Binding-site contacts:
Ligand atom O20 contacts residue GLU193 of chain 2.B at 3.4 Å (salt-bridge).
Ligand atom O16 contacts residue PRO89 of chain 2.B at 3.8 Å.
Ligand atom C04 contacts residue THR143 of chain 2.B at 3.3 Å.
Ligand atom C01 contacts residue ARG96 of chain 2.B at 3.5 Å.
Ligand atom O19 contacts residue GLU193 of chain 2.B at 2.9 Å (salt-bridge).
Ligand atom N15 contacts residue THR143 of chain 2.B at 2.8 Å (h-bond).
Ligand atom O16 contacts residue SER142 of chain 2.B at 3.9 Å.
Ligand atom O18 contacts residue SER142 of chain 2.B at 3.3 Å (h-bond).
Ligand atom C02 contacts residue TYR61 of chain 2.B at 4.0 Å (hydrophobic).
Ligand atom O20 contacts residue MET196 of chain 2.B at 3.5 Å.
Ligand atom C05 contacts residue GLU193 of chain 2.B at 3.6 Å.
Ligand atom C02 contacts residue GLU193 of chain 2.B at 3.3 Å.
Ligand atom O17 contacts residue GLY141 of chain 2.B at 3.2 Å.
Ligand atom C01 contacts residue TYR61 of chain 2.B at 3.6 Å (hydrophobic).
Ligand atom O19 contacts residue LEU192 of chain 2.B at 3.4 Å.
Ligand atom O17 contacts residue TYR61 of chain 2.B at 3.5 Å.
Ligand atom C01 contacts residue SER142 of chain 2.B at 3.3 Å.
Ligand atom NP3 contacts residue GLU193 of chain 2.B at 2.9 Å (salt-bridge).
Ligand atom C05 contacts residue THR143 of chain 2.B at 3.9 Å.
Ligand atom N15 contacts residue GLU193 of chain 2.B at 3.9 Å.
Ligand atom O16 contacts residue LEU90 of chain 2.B at 3.6 Å.
Ligand atom O17 contacts residue SER142 of chain 2.B at 2.9 Å (h-bond).
Ligand atom C02 contacts residue THR91 of chain 2.B at 3.5 Å.
Ligand atom O18 contacts residue THR143 of chain 2.B at 3.0 Å (h-bond).
Ligand atom O17 contacts residue ARG96 of chain 2.B at 2.8 Å (salt-bridge).
Ligand atom C04 contacts residue LEU138 of chain 2.B at 3.8 Å (hydrophobic).
Ligand atom O16 contacts residue ARG96 of chain 2.B at 2.8 Å (salt-bridge).
Ligand atom C03 contacts residue TYR61 of chain 2.B at 3.4 Å (hydrophobic).
Ligand atom NP3 contacts residue THR91 of chain 2.B at 2.9 Å (h-bond).
Ligand atom N14 contacts residue LEU138 of chain 2.B at 3.5 Å.
Ligand atom C03 contacts residue LEU138 of chain 2.B at 3.8 Å (hydrophobic).
Ligand atom NP3 contacts residue TYR61 of chain 2.B at 3.8 Å.
Ligand atom O19 contacts residue MET196 of chain 2.B at 3.8 Å.
Ligand atom O18 contacts residue GLY141 of chain 2.B at 3.6 Å.
Ligand atom O16 contacts residue TYR61 of chain 2.B at 3.5 Å.
Ligand atom NP3 contacts residue PRO89 of chain 2.B at 2.8 Å (h-bond).
Ligand atom C01 contacts residue THR91 of chain 2.B at 3.7 Å.
Ligand atom O16 contacts residue THR91 of chain 2.B at 2.9 Å (h-bond).
Ligand atom NP3 contacts residue TYR220 of chain 2.B at 3.8 Å.
Ligand atom C02 contacts residue SER142 of chain 2.B at 3.3 Å.

Sequence of chain 2.B:
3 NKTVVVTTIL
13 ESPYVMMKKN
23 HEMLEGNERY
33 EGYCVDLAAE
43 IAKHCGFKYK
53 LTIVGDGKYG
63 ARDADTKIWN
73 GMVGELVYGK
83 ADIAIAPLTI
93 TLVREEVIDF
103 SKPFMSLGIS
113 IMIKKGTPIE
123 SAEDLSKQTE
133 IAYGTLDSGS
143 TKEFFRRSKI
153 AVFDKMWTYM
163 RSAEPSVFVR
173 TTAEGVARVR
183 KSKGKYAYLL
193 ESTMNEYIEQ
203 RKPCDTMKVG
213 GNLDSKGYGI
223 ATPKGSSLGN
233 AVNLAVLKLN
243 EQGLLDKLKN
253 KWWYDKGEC

A protein and the small-molecule ligand that binds it are described below.
Small molecule (SMILES): N[C@@H](Cn1oc(=O)[nH]c1=O)C(=O)O